This small molecule binds to this protein.
Small molecule (SMILES): CC(=O)N[C@@H]1[C@@H](O)[C@H](O)[C@@H](CO)O[C@H]1O

Sequence of chain 1.C:
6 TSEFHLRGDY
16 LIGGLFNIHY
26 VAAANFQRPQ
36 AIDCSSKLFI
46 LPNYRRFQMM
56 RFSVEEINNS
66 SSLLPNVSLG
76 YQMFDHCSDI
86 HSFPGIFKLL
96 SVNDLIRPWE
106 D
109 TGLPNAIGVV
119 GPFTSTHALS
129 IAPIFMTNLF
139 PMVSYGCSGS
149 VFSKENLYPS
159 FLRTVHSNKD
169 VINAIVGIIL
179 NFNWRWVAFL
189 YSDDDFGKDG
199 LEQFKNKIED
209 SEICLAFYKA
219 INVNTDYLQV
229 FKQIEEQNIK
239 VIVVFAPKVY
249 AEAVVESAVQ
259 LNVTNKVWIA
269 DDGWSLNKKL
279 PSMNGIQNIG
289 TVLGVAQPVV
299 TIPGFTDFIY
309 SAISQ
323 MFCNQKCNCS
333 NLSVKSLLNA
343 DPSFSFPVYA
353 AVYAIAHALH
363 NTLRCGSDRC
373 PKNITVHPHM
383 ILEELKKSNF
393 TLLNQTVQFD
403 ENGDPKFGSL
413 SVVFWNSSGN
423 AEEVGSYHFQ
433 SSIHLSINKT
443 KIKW

Binding-site contacts:
Ligand atom C2 contacts residue ASN260 of chain 1.C at 2.4 Å.
Ligand atom C7 contacts residue ASN260 of chain 1.C at 3.4 Å.
Ligand atom O7 contacts residue LEU259 of chain 1.C at 3.7 Å.
Ligand atom O5 contacts residue ASN260 of chain 1.C at 2.4 Å (h-bond).
Ligand atom C3 contacts residue ASN260 of chain 1.C at 3.8 Å.
Ligand atom N2 contacts residue ASN260 of chain 1.C at 2.9 Å (h-bond).
Ligand atom O7 contacts residue ASN260 of chain 1.C at 4.3 Å.
Ligand atom C2 contacts residue GLN258 of chain 1.C at 4.4 Å.
Ligand atom C1 contacts residue GLN258 of chain 1.C at 4.2 Å.
Ligand atom C7 contacts residue LEU259 of chain 1.C at 4.0 Å (hydrophobic).
Ligand atom C5 contacts residue ASN260 of chain 1.C at 3.6 Å.
Ligand atom C8 contacts residue ASN260 of chain 1.C at 3.5 Å.
Ligand atom C8 contacts residue LEU259 of chain 1.C at 4.3 Å (hydrophobic).
Ligand atom N2 contacts residue GLN258 of chain 1.C at 3.5 Å (h-bond).
Ligand atom C7 contacts residue GLN258 of chain 1.C at 4.1 Å.
Ligand atom C4 contacts residue ASN260 of chain 1.C at 4.1 Å.
Ligand atom O7 contacts residue GLN258 of chain 1.C at 4.0 Å.
Ligand atom C1 contacts residue ASN260 of chain 1.C at 1.4 Å.